Sequence of chain 1.B:
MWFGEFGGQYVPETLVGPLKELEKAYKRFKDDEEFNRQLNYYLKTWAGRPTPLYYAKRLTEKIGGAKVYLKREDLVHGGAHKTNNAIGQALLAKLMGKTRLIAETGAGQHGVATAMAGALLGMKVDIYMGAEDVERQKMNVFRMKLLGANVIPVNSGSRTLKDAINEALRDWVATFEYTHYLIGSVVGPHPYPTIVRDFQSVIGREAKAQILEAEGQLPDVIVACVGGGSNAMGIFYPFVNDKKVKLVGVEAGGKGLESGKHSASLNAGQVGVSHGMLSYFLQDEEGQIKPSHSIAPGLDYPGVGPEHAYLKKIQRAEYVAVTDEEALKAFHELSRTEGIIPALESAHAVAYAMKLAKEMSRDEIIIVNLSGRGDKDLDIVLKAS

Binding-site contacts:
Ligand atom OXT contacts residue HIS275 of chain 1.B at 4.5 Å.
Ligand atom CA contacts residue HIS275 of chain 1.B at 4.1 Å.
Ligand atom CZ3 contacts residue GLY276 of chain 1.B at 4.4 Å.
Ligand atom CZ2 contacts residue LEU15 of chain 1.B at 4.3 Å (hydrophobic).
Ligand atom N contacts residue HIS275 of chain 1.B at 4.4 Å.
Ligand atom O contacts residue ASN166 of chain 1.B at 4.4 Å.
Ligand atom N contacts residue VAL273 of chain 1.B at 4.2 Å.
Ligand atom OXT contacts residue ASN166 of chain 1.B at 4.0 Å.
Ligand atom O contacts residue HIS275 of chain 1.B at 2.8 Å (h-bond).
Ligand atom CZ3 contacts residue VAL11 of chain 1.B at 4.2 Å (hydrophobic).
Ligand atom N contacts residue SER274 of chain 1.B at 4.1 Å.
Ligand atom CE3 contacts residue PRO12 of chain 1.B at 4.0 Å (hydrophobic).
Ligand atom CZ2 contacts residue PRO12 of chain 1.B at 3.9 Å (hydrophobic).
Ligand atom CE3 contacts residue TYR10 of chain 1.B at 4.4 Å (hydrophobic).
Ligand atom CD2 contacts residue PRO12 of chain 1.B at 4.2 Å (hydrophobic).
Ligand atom C contacts residue HIS275 of chain 1.B at 3.8 Å.
Ligand atom CZ3 contacts residue LEU169 of chain 1.B at 4.0 Å (hydrophobic).
Ligand atom CH2 contacts residue LEU15 of chain 1.B at 3.7 Å (hydrophobic).
Ligand atom CZ2 contacts residue LEU169 of chain 1.B at 4.0 Å (hydrophobic).
Ligand atom CH2 contacts residue PRO12 of chain 1.B at 3.7 Å (hydrophobic).
Ligand atom CE3 contacts residue GLY276 of chain 1.B at 4.4 Å.
Ligand atom CZ3 contacts residue PRO12 of chain 1.B at 3.8 Å (hydrophobic).
Ligand atom C contacts residue SER274 of chain 1.B at 3.9 Å.
Ligand atom O contacts residue SER274 of chain 1.B at 3.0 Å (h-bond).
Ligand atom CE2 contacts residue PRO12 of chain 1.B at 4.1 Å (hydrophobic).
Ligand atom CH2 contacts residue LEU169 of chain 1.B at 3.8 Å (hydrophobic).

The small molecule below binds the protein below.
Small molecule (SMILES): N[C@@H](Cc1c[nH]c2ccccc12)C(=O)O